Binding-site contacts:
Ligand atom N contacts residue GLU63 of chain 1.K at 2.9 Å (salt-bridge).
Ligand atom CB contacts residue SER143 of chain 1.K at 3.4 Å.
Ligand atom CB contacts residue GLU63 of chain 1.K at 3.3 Å.
Ligand atom O contacts residue ASN77 of chain 1.K at 2.9 Å (h-bond).
Ligand atom OG1 contacts residue PHE74 of chain 1.K at 3.4 Å.
Ligand atom N contacts residue TYR7 of chain 1.K at 3.3 Å (h-bond).
Ligand atom CG contacts residue GLU63 of chain 1.K at 3.5 Å.
Ligand atom OXT contacts residue LYS146 of chain 1.K at 3.4 Å (salt-bridge).
Ligand atom OXT contacts residue THR80 of chain 1.K at 3.2 Å.
Ligand atom CG contacts residue GLY96 of chain 1.N at 3.3 Å.
Ligand atom CA contacts residue TYR159 of chain 1.K at 3.5 Å (hydrophobic).
Ligand atom NH2 contacts residue GLU103 of chain 1.O at 3.0 Å (salt-bridge).
Ligand atom O contacts residue TYR84 of chain 1.K at 2.9 Å (h-bond).
Ligand atom NH1 contacts residue GLU152 of chain 1.K at 2.8 Å (salt-bridge).
Ligand atom NH1 contacts residue ASN98 of chain 1.N at 2.8 Å (h-bond).
Ligand atom N contacts residue HIS99 of chain 1.K at 3.2 Å.
Ligand atom N contacts residue ASN77 of chain 1.K at 3.3 Å (h-bond).
Ligand atom CG1 contacts residue ASN102 of chain 1.O at 3.5 Å.
Ligand atom O contacts residue TYR159 of chain 1.K at 2.6 Å (h-bond).
Ligand atom O contacts residue GLN156 of chain 1.K at 3.4 Å (h-bond).
Ligand atom CA contacts residue GLU63 of chain 1.K at 3.4 Å.
Ligand atom O contacts residue ASN98 of chain 1.N at 2.9 Å (h-bond).
Ligand atom CG2 contacts residue TYR99 of chain 1.N at 3.4 Å (hydrophobic).
Ligand atom O contacts residue ILE73 of chain 1.K at 3.5 Å.
Ligand atom NE contacts residue GLY96 of chain 1.N at 3.3 Å (h-bond).
Ligand atom CZ contacts residue GLU152 of chain 1.K at 3.3 Å.
Ligand atom CA contacts residue SER143 of chain 1.K at 3.5 Å.
Ligand atom C contacts residue SER143 of chain 1.K at 3.4 Å.
Ligand atom C contacts residue LYS146 of chain 1.K at 3.4 Å.
Ligand atom O contacts residue TYR159 of chain 1.K at 3.4 Å.
Ligand atom NH2 contacts residue GLN92 of chain 1.N at 3.0 Å (h-bond).
Ligand atom O contacts residue TRP97 of chain 1.K at 3.3 Å.
Ligand atom CD contacts residue GLU152 of chain 1.K at 3.4 Å.
Ligand atom N contacts residue ASN98 of chain 1.N at 3.3 Å (h-bond).
Ligand atom C contacts residue TYR159 of chain 1.K at 3.4 Å (hydrophobic).
Ligand atom N contacts residue TYR171 of chain 1.K at 2.7 Å (h-bond).
Ligand atom CA contacts residue TYR7 of chain 1.K at 3.4 Å (hydrophobic).
Ligand atom O contacts residue LYS146 of chain 1.K at 3.0 Å (salt-bridge).
Ligand atom C contacts residue TYR7 of chain 1.K at 3.3 Å (hydrophobic).
Ligand atom O contacts residue SER143 of chain 1.K at 2.7 Å (h-bond).

Sequence of chain 1.N:
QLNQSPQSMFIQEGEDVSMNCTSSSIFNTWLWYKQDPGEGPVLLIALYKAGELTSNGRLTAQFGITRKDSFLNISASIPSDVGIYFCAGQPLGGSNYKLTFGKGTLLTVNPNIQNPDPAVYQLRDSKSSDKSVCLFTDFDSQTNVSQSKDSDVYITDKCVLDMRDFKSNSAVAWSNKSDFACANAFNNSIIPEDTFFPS

The small molecule below binds the protein below.
Small molecule (SMILES): CSCC[C@H](NC(=O)[C@@H](N)C(C)C)C(=O)N[C@@H](C)C(=O)N1CCC[C@H]1C(=O)N[C@@H](CCCN=C(N)N)C(=O)N[C@H](C(=O)N[C@@H](CC(C)C)C(=O)N[C@H](C(=O)N[C@@H](CC(C)C)C(=O)O)C(C)C)[C@@H](C)O

Sequence of chain 1.O:
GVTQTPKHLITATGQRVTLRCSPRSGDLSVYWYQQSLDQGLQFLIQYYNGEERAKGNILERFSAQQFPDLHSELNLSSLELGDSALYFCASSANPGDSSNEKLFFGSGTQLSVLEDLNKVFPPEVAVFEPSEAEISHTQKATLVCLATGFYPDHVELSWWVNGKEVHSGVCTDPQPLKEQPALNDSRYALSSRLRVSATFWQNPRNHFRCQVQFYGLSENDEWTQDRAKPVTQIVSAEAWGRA

Sequence of chain 1.K:
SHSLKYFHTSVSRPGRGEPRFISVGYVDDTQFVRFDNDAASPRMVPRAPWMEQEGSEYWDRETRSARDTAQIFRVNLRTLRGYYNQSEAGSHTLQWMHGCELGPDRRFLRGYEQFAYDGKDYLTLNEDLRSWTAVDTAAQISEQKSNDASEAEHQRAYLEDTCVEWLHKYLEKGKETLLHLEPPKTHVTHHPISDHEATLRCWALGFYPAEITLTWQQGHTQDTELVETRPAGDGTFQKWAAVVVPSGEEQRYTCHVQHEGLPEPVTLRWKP